This small molecule binds to this protein.
Small molecule (SMILES): CC(=O)N[C@@H]1[C@@H](O)[C@H](O)[C@@H](CO)O[C@H]1O

Binding-site contacts:
Ligand atom C4 contacts residue ASN50 of chain 1.C at 4.2 Å.
Ligand atom N2 contacts residue ILE107 of chain 1.C at 4.4 Å.
Ligand atom O6 contacts residue ASN50 of chain 1.C at 4.5 Å.
Ligand atom O5 contacts residue GLU34 of chain 1.C at 2.7 Å (salt-bridge).
Ligand atom C5 contacts residue GLU34 of chain 1.C at 3.6 Å.
Ligand atom C1 contacts residue GLU34 of chain 1.C at 3.7 Å.
Ligand atom C5 contacts residue ASN50 of chain 1.C at 3.6 Å.
Ligand atom C7 contacts residue SER105 of chain 1.C at 4.3 Å.
Ligand atom O7 contacts residue ASN50 of chain 1.C at 3.8 Å.
Ligand atom N2 contacts residue ASN50 of chain 1.C at 3.0 Å (h-bond).
Ligand atom C1 contacts residue ASN50 of chain 1.C at 1.4 Å.
Ligand atom C7 contacts residue ILE107 of chain 1.C at 4.1 Å (hydrophobic).
Ligand atom O7 contacts residue SER105 of chain 1.C at 3.3 Å.
Ligand atom C2 contacts residue ASN50 of chain 1.C at 2.5 Å.
Ligand atom O5 contacts residue ASN50 of chain 1.C at 2.3 Å (h-bond).
Ligand atom C6 contacts residue GLU34 of chain 1.C at 3.4 Å.
Ligand atom C3 contacts residue ASN50 of chain 1.C at 3.8 Å.
Ligand atom C7 contacts residue ASN50 of chain 1.C at 3.7 Å.
Ligand atom C8 contacts residue ILE107 of chain 1.C at 3.5 Å (hydrophobic).
Ligand atom O6 contacts residue GLU34 of chain 1.C at 2.3 Å (salt-bridge).

Sequence of chain 1.C:
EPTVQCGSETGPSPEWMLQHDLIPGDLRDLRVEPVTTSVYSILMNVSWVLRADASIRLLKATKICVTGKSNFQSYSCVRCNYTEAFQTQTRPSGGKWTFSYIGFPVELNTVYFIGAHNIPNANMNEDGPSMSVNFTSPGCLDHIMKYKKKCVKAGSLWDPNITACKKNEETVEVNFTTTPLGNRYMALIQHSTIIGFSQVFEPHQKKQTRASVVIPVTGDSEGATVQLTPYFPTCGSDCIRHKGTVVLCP